Binding-site contacts:
Ligand atom C1 contacts residue PRO174 of chain 1.A at 3.5 Å (hydrophobic).
Ligand atom C3 contacts residue PHE136 of chain 1.A at 4.3 Å (hydrophobic).
Ligand atom CL contacts residue TYR151 of chain 1.A at 3.6 Å.
Ligand atom C7 contacts residue MET236 of chain 1.A at 3.6 Å (hydrophobic).
Ligand atom C3 contacts residue ILE179 of chain 1.A at 3.9 Å (hydrophobic).
Ligand atom CL1 contacts residue MET152 of chain 1.A at 3.7 Å.
Ligand atom CL1 contacts residue MET236 of chain 1.A at 4.2 Å.
Ligand atom N contacts residue VAL177 of chain 1.A at 2.8 Å (h-bond).
Ligand atom C6 contacts residue MET236 of chain 1.A at 4.0 Å (hydrophobic).
Ligand atom N contacts residue ASN133 of chain 1.A at 3.9 Å.
Ligand atom N contacts residue PRO174 of chain 1.A at 3.0 Å (h-bond).
Ligand atom C contacts residue ILE179 of chain 1.A at 4.0 Å (hydrophobic).
Ligand atom CL1 contacts residue LEU186 of chain 1.A at 4.3 Å.
Ligand atom C4 contacts residue ILE179 of chain 1.A at 4.1 Å (hydrophobic).
Ligand atom CL contacts residue ILE148 of chain 1.A at 3.9 Å.
Ligand atom C5 contacts residue TYR151 of chain 1.A at 4.2 Å (hydrophobic).
Ligand atom C contacts residue VAL177 of chain 1.A at 3.0 Å (hydrophobic).
Ligand atom C5 contacts residue MET240 of chain 1.A at 4.1 Å (hydrophobic).
Ligand atom C1 contacts residue VAL177 of chain 1.A at 3.5 Å (hydrophobic).
Ligand atom C2 contacts residue MET236 of chain 1.A at 4.2 Å (hydrophobic).
Ligand atom CL contacts residue MET152 of chain 1.A at 3.9 Å.
Ligand atom C5 contacts residue ILE179 of chain 1.A at 3.9 Å (hydrophobic).
Ligand atom C contacts residue PHE136 of chain 1.A at 4.2 Å (hydrophobic).
Ligand atom CL contacts residue MET240 of chain 1.A at 4.0 Å.
Ligand atom C3 contacts residue MET240 of chain 1.A at 4.0 Å (hydrophobic).
Ligand atom C6 contacts residue TYR151 of chain 1.A at 4.3 Å (hydrophobic).
Ligand atom C5 contacts residue MET152 of chain 1.A at 4.4 Å (hydrophobic).
Ligand atom C1 contacts residue ILE179 of chain 1.A at 4.4 Å (hydrophobic).
Ligand atom C2 contacts residue VAL177 of chain 1.A at 4.3 Å (hydrophobic).
Ligand atom C6 contacts residue ILE179 of chain 1.A at 3.7 Å (hydrophobic).
Ligand atom C contacts residue PRO174 of chain 1.A at 3.8 Å (hydrophobic).
Ligand atom C6 contacts residue MET152 of chain 1.A at 4.3 Å (hydrophobic).
Ligand atom C7 contacts residue ILE179 of chain 1.A at 3.5 Å (hydrophobic).
Ligand atom CL1 contacts residue TYR151 of chain 1.A at 3.8 Å.
Ligand atom C7 contacts residue VAL177 of chain 1.A at 3.8 Å (hydrophobic).
Ligand atom C2 contacts residue ILE179 of chain 1.A at 3.7 Å (hydrophobic).
Ligand atom C4 contacts residue LEU143 of chain 1.A at 3.8 Å (hydrophobic).
Ligand atom CL1 contacts residue LEU155 of chain 1.A at 4.0 Å.
Ligand atom CL1 contacts residue VAL177 of chain 1.A at 4.3 Å.
Ligand atom C4 contacts residue MET240 of chain 1.A at 3.6 Å (hydrophobic).

A small-molecule ligand and the protein it binds are described below.
Small molecule (SMILES): NCCc1ccc(Cl)c(Cl)c1

Sequence of chain 1.A:
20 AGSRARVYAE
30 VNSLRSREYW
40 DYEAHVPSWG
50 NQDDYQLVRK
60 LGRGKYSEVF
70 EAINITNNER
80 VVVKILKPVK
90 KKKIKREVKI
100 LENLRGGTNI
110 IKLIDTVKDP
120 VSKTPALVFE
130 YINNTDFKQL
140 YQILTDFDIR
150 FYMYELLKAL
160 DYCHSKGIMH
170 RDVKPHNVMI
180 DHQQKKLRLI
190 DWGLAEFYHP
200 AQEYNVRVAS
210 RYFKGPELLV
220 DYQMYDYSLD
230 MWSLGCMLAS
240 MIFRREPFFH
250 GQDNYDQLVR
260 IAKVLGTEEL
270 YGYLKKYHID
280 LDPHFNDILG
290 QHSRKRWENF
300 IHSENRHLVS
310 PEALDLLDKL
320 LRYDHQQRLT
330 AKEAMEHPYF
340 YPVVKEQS